The protein below binds the small molecule below.
Small molecule (SMILES): CC(=O)N[C@@H]1[C@@H](O)[C@H](O)[C@@H](CO)O[C@H]1O

Sequence of chain 1.E:
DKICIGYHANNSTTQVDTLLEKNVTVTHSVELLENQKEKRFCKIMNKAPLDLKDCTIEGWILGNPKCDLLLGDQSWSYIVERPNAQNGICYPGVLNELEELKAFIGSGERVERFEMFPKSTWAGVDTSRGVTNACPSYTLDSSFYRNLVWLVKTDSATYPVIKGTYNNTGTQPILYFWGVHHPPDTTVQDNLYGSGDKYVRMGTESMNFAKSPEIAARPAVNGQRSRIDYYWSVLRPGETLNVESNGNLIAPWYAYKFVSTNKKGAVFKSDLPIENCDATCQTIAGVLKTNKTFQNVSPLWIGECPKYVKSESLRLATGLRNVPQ

Binding-site contacts:
Ligand atom N2 contacts residue ASN23 of chain 1.E at 3.4 Å (h-bond).
Ligand atom C7 contacts residue ASN23 of chain 1.E at 4.4 Å.
Ligand atom C5 contacts residue GLN15 of chain 1.E at 4.3 Å.
Ligand atom C6 contacts residue ASN23 of chain 1.E at 4.3 Å.
Ligand atom C3 contacts residue ASN23 of chain 1.E at 3.8 Å.
Ligand atom O6 contacts residue ASN23 of chain 1.E at 4.1 Å.
Ligand atom C4 contacts residue ASN23 of chain 1.E at 4.0 Å.
Ligand atom O6 contacts residue GLN15 of chain 1.E at 4.0 Å.
Ligand atom C1 contacts residue GLN15 of chain 1.E at 3.5 Å.
Ligand atom C8 contacts residue LYS22 of chain 1.E at 4.0 Å.
Ligand atom C2 contacts residue ASN23 of chain 1.E at 2.6 Å.
Ligand atom O5 contacts residue ASN23 of chain 1.E at 2.0 Å (h-bond).
Ligand atom C5 contacts residue ASN23 of chain 1.E at 3.4 Å.
Ligand atom C1 contacts residue ASN23 of chain 1.E at 1.4 Å.
Ligand atom O5 contacts residue GLN15 of chain 1.E at 3.4 Å (h-bond).